Binding-site contacts:
Ligand atom C02 contacts residue ILE305 of chain 1.A at 3.6 Å (hydrophobic).
Ligand atom N27 contacts residue SER259 of chain 1.A at 3.5 Å (h-bond).
Ligand atom C25 contacts residue TYR230 of chain 1.E at 3.8 Å (hydrophobic).
Ligand atom C04 contacts residue ARG273 of chain 1.E at 3.5 Å.
Ligand atom C19 contacts residue TRP167 of chain 1.E at 3.2 Å (hydrophobic).
Ligand atom C20 contacts residue ILE148 of chain 1.E at 3.5 Å (hydrophobic).
Ligand atom C07 contacts residue ILE148 of chain 1.E at 3.6 Å (hydrophobic).
Ligand atom O10 contacts residue ARG169 of chain 1.E at 2.9 Å (salt-bridge).
Ligand atom C16 contacts residue ARG169 of chain 1.E at 3.8 Å.
Ligand atom C19 contacts residue ARG169 of chain 1.E at 3.5 Å.
Ligand atom C25 contacts residue TRP260 of chain 1.A at 3.4 Å (hydrophobic).
Ligand atom C28 contacts residue TRP260 of chain 1.A at 3.5 Å (hydrophobic).
Ligand atom C21 contacts residue ASP146 of chain 1.E at 3.9 Å.
Ligand atom C07 contacts residue ILE305 of chain 1.A at 3.5 Å (hydrophobic).
Ligand atom C05 contacts residue ARG273 of chain 1.E at 3.8 Å.
Ligand atom CL01 contacts residue ASP281 of chain 1.E at 3.9 Å.
Ligand atom C18 contacts residue TRP167 of chain 1.E at 3.5 Å (hydrophobic).
Ligand atom CL01 contacts residue ILE305 of chain 1.A at 3.9 Å.
Ligand atom C20 contacts residue ASP146 of chain 1.E at 3.4 Å.
Ligand atom C21 contacts residue ILE148 of chain 1.E at 3.5 Å (hydrophobic).
Ligand atom C02 contacts residue SER283 of chain 1.E at 3.6 Å.
Ligand atom C26 contacts residue TYR311 of chain 1.A at 3.5 Å (hydrophobic).
Ligand atom C02 contacts residue ILE148 of chain 1.E at 3.5 Å (hydrophobic).
Ligand atom C03 contacts residue SER283 of chain 1.E at 3.6 Å.
Ligand atom CL01 contacts residue ILE148 of chain 1.E at 3.8 Å.
Ligand atom N22 contacts residue TRP167 of chain 1.E at 3.9 Å.
Ligand atom C29 contacts residue TRP260 of chain 1.A at 3.5 Å (hydrophobic).
Ligand atom C23 contacts residue TYR230 of chain 1.E at 3.8 Å (hydrophobic).
Ligand atom CL01 contacts residue SER283 of chain 1.E at 2.4 Å.
Ligand atom N27 contacts residue TRP260 of chain 1.A at 2.8 Å (h-bond).
Ligand atom C26 contacts residue TRP260 of chain 1.A at 3.1 Å (hydrophobic).
Ligand atom N22 contacts residue TYR230 of chain 1.E at 3.6 Å.
Ligand atom C02 contacts residue ASP281 of chain 1.E at 3.9 Å.
Ligand atom C20 contacts residue ARG169 of chain 1.E at 3.3 Å.
Ligand atom C25 contacts residue TYR311 of chain 1.A at 3.9 Å (hydrophobic).
Ligand atom C21 contacts residue ARG169 of chain 1.E at 3.3 Å.
Ligand atom C17 contacts residue ARG169 of chain 1.E at 3.9 Å.
Ligand atom C18 contacts residue ARG169 of chain 1.E at 3.9 Å.
Ligand atom C03 contacts residue ASP281 of chain 1.E at 3.1 Å.
Ligand atom C04 contacts residue ASP281 of chain 1.E at 3.3 Å.

Sequence of chain 1.E:
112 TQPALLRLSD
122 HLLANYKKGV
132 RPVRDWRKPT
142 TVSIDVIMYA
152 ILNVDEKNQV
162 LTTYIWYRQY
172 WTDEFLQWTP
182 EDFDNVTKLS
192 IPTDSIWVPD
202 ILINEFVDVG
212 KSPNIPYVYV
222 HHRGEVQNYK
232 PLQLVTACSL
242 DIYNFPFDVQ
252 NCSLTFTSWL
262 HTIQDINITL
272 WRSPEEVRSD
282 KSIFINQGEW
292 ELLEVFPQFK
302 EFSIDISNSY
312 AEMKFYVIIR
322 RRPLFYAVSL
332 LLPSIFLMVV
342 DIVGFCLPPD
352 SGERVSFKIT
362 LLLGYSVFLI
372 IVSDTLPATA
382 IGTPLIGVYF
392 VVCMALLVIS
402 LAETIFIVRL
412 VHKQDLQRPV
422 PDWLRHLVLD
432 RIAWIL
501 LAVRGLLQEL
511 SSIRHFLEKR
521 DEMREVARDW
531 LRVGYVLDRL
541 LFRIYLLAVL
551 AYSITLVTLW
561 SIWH

Sequence of chain 1.A:
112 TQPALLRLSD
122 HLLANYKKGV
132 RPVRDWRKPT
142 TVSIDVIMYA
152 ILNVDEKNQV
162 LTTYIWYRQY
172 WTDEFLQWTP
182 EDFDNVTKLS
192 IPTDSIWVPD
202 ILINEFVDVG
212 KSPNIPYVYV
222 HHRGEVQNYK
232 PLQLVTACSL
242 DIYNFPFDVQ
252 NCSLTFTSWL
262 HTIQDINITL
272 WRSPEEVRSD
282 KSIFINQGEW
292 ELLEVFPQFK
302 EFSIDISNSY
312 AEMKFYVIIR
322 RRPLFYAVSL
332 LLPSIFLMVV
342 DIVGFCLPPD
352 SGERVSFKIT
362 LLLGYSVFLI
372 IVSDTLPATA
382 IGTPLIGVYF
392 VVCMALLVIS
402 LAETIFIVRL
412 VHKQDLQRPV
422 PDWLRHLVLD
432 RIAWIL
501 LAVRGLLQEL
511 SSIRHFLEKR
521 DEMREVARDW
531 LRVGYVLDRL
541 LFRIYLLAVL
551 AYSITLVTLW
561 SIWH

This protein binds this small molecule.
Small molecule (SMILES): O=S(=O)(c1cccc(Cl)c1)n1ccc2c(N3CCNCC3)nc3ccccc3c21